The small molecule below binds the protein below.
Small molecule (SMILES): CC(=O)N[C@H]1[C@H](O[C@H]2[C@H](O)[C@@H](NC(C)=O)CO[C@@H]2CO)O[C@H](CO)[C@@H](O)[C@@H]1O

Sequence of chain 1.A:
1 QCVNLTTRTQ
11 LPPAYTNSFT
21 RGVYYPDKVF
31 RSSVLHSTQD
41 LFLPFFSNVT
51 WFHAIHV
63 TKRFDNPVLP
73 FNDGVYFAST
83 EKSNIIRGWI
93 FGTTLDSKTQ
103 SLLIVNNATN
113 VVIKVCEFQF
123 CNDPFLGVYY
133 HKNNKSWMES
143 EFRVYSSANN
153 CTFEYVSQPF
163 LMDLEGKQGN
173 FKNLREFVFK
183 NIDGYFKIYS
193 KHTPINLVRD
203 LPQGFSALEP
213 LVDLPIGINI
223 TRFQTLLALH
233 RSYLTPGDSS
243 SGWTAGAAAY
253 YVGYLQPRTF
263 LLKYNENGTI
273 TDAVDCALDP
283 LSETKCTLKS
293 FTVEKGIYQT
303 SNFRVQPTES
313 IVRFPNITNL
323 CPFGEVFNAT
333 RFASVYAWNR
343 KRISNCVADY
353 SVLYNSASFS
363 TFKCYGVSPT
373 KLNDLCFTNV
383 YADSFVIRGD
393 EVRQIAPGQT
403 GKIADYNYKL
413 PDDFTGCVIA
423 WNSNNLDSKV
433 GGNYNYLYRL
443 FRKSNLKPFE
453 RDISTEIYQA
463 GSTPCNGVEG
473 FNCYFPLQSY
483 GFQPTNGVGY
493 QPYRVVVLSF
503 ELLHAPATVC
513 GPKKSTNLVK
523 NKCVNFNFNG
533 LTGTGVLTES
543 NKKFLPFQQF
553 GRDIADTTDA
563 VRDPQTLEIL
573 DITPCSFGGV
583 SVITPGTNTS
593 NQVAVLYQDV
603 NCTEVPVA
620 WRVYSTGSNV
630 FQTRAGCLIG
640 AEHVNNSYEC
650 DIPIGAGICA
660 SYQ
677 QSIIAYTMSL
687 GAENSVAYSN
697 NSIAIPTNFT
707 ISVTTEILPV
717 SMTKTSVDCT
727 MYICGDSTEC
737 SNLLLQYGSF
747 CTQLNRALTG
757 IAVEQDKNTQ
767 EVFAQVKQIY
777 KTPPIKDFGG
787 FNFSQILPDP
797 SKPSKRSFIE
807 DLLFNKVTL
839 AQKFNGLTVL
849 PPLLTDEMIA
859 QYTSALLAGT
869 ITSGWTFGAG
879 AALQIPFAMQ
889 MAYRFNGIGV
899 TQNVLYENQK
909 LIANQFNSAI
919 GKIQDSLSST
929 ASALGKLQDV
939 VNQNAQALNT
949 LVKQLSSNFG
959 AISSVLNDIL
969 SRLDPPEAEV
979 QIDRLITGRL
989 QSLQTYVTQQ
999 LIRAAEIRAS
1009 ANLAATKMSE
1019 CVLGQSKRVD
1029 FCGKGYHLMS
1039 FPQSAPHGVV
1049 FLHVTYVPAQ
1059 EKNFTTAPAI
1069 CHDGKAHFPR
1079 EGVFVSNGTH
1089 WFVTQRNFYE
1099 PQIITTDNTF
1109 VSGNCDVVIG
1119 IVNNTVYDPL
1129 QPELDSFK

Binding-site contacts:
Ligand atom C8 contacts residue ASN1085 of chain 1.A at 3.4 Å.
Ligand atom C7 contacts residue ASN1085 of chain 1.A at 3.4 Å.
Ligand atom C5 contacts residue HIS1088 of chain 1.A at 3.3 Å.
Ligand atom C1 contacts residue ASN1085 of chain 1.A at 1.4 Å.
Ligand atom C6 contacts residue HIS1088 of chain 1.A at 4.2 Å.
Ligand atom C3 contacts residue HIS1088 of chain 1.A at 3.7 Å.
Ligand atom O6 contacts residue PHE1090 of chain 1.A at 4.1 Å.
Ligand atom C1 contacts residue HIS1088 of chain 1.A at 3.9 Å.
Ligand atom O4 contacts residue HIS1088 of chain 1.A at 3.7 Å.
Ligand atom N2 contacts residue THR1087 of chain 1.A at 4.4 Å.
Ligand atom C2 contacts residue ASN1085 of chain 1.A at 2.4 Å.
Ligand atom O5 contacts residue HIS1088 of chain 1.A at 4.0 Å.
Ligand atom C3 contacts residue ASN1085 of chain 1.A at 3.8 Å.
Ligand atom O7 contacts residue HIS1088 of chain 1.A at 4.0 Å.
Ligand atom C4 contacts residue HIS1088 of chain 1.A at 3.8 Å.
Ligand atom O7 contacts residue ASN1085 of chain 1.A at 3.9 Å.
Ligand atom O5 contacts residue ASN1085 of chain 1.A at 2.4 Å (h-bond).
Ligand atom C6 contacts residue PHE1090 of chain 1.A at 3.6 Å (hydrophobic).
Ligand atom C5 contacts residue PHE1090 of chain 1.A at 4.1 Å (hydrophobic).
Ligand atom O5 contacts residue PHE1090 of chain 1.A at 3.8 Å.
Ligand atom N2 contacts residue ASN1085 of chain 1.A at 2.9 Å (h-bond).
Ligand atom C5 contacts residue ASN1085 of chain 1.A at 3.7 Å.
Ligand atom C4 contacts residue ASN1085 of chain 1.A at 4.2 Å.
Ligand atom C2 contacts residue HIS1088 of chain 1.A at 4.3 Å.